Binding-site contacts:
Ligand atom O7 contacts residue ASN1115 of chain 1.A at 2.9 Å (h-bond).
Ligand atom C7 contacts residue ASN1115 of chain 1.A at 3.1 Å.
Ligand atom C3 contacts residue ASN1115 of chain 1.A at 3.8 Å.
Ligand atom C5 contacts residue ASN1115 of chain 1.A at 3.7 Å.
Ligand atom C2 contacts residue ASN1115 of chain 1.A at 2.5 Å.
Ligand atom C1 contacts residue ASN1115 of chain 1.A at 1.4 Å.
Ligand atom C8 contacts residue ILE1113 of chain 1.A at 4.2 Å (hydrophobic).
Ligand atom O5 contacts residue ASN1115 of chain 1.A at 2.4 Å (h-bond).
Ligand atom C8 contacts residue ASN1115 of chain 1.A at 4.0 Å.
Ligand atom C4 contacts residue ASN1115 of chain 1.A at 4.2 Å.
Ligand atom N2 contacts residue ASN1115 of chain 1.A at 2.9 Å (h-bond).

Sequence of chain 1.A:
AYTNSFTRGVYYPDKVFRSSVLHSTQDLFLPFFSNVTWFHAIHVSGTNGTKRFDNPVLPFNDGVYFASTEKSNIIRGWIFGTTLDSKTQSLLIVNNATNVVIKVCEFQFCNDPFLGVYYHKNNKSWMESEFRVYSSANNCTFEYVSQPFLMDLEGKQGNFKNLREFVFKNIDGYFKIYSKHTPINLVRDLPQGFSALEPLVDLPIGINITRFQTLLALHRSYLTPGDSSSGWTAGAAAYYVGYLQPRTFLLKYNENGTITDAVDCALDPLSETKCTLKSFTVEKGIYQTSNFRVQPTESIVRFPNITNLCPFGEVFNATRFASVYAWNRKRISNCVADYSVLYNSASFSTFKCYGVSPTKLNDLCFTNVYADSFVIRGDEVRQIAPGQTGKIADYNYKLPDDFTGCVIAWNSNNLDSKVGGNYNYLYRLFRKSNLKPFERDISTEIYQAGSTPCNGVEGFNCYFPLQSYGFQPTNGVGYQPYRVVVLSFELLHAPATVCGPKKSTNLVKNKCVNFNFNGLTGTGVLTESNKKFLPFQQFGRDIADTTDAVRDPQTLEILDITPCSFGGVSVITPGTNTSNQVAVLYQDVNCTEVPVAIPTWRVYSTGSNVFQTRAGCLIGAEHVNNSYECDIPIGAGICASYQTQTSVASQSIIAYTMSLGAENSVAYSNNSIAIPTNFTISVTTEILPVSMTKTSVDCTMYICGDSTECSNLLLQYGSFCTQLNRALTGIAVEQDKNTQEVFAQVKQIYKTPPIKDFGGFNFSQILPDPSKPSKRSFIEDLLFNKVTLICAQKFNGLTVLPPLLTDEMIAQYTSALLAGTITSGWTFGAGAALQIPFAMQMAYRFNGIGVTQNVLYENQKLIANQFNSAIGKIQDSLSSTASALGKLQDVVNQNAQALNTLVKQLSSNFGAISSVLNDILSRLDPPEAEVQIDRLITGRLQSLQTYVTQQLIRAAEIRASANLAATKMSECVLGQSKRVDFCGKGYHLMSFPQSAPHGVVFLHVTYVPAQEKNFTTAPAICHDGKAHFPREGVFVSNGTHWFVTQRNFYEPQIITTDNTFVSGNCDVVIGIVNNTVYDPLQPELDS

This protein binds this small molecule.
Small molecule (SMILES): CC(=O)N[C@H]1[C@H](O[C@H]2[C@H](O)[C@@H](NC(C)=O)CO[C@@H]2CO)O[C@H](CO)[C@@H](O)[C@@H]1O